Sequence of chain 1.B:
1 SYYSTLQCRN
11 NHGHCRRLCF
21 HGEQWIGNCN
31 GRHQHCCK

The protein below binds the small molecule below.
Small molecule (SMILES): CCCCC(=O)OC[C@H](COP(=O)(O)O)OC=O

Binding-site contacts:
Ligand atom C3 contacts residue SER1 of chain 1.B at 4.3 Å.
Ligand atom C2 contacts residue SER1 of chain 1.B at 3.2 Å.
Ligand atom O31 contacts residue SER1 of chain 1.B at 4.2 Å.
Ligand atom C31 contacts residue SER1 of chain 1.B at 4.3 Å.
Ligand atom O32 contacts residue SER1 of chain 1.B at 3.8 Å.
Ligand atom O22 contacts residue SER1 of chain 1.B at 3.9 Å.
Ligand atom O11 contacts residue GLY31 of chain 1.B at 3.9 Å.
Ligand atom C21 contacts residue SER1 of chain 1.B at 3.1 Å.
Ligand atom C1 contacts residue SER1 of chain 1.B at 3.8 Å.
Ligand atom P contacts residue SER1 of chain 1.B at 4.5 Å.
Ligand atom P contacts residue ASN30 of chain 1.B at 3.8 Å.
Ligand atom O14 contacts residue ASN30 of chain 1.B at 3.7 Å.
Ligand atom O14 contacts residue SER1 of chain 1.B at 3.9 Å.
Ligand atom C1 contacts residue GLY31 of chain 1.B at 4.1 Å.
Ligand atom O11 contacts residue ASN30 of chain 1.B at 3.7 Å.
Ligand atom O32 contacts residue TYR2 of chain 1.B at 3.7 Å.
Ligand atom O12 contacts residue GLY31 of chain 1.B at 3.0 Å (h-bond).
Ligand atom O21 contacts residue SER1 of chain 1.B at 3.7 Å.
Ligand atom O12 contacts residue ASN30 of chain 1.B at 3.3 Å.
Ligand atom P contacts residue GLY31 of chain 1.B at 3.8 Å.
Ligand atom O11 contacts residue SER1 of chain 1.B at 3.3 Å (h-bond).
Ligand atom O13 contacts residue GLY31 of chain 1.B at 4.2 Å.